Binding-site contacts:
Ligand atom C4 contacts residue ASN590 of chain 1.C at 4.3 Å.
Ligand atom C1 contacts residue ASN590 of chain 1.C at 1.4 Å.
Ligand atom C7 contacts residue ASN590 of chain 1.C at 3.4 Å.
Ligand atom O7 contacts residue ASN590 of chain 1.C at 3.6 Å.
Ligand atom C5 contacts residue ASN590 of chain 1.C at 3.8 Å.
Ligand atom C3 contacts residue ASN590 of chain 1.C at 3.8 Å.
Ligand atom C2 contacts residue ASN590 of chain 1.C at 2.5 Å.
Ligand atom O5 contacts residue ASN590 of chain 1.C at 2.5 Å (h-bond).
Ligand atom N2 contacts residue ASN590 of chain 1.C at 2.9 Å (h-bond).

A small-molecule ligand and the protein it binds are described below.
Small molecule (SMILES): CC(=O)N[C@@H]1[C@@H](O)[C@H](O)[C@@H](CO)O[C@H]1O

Sequence of chain 1.C:
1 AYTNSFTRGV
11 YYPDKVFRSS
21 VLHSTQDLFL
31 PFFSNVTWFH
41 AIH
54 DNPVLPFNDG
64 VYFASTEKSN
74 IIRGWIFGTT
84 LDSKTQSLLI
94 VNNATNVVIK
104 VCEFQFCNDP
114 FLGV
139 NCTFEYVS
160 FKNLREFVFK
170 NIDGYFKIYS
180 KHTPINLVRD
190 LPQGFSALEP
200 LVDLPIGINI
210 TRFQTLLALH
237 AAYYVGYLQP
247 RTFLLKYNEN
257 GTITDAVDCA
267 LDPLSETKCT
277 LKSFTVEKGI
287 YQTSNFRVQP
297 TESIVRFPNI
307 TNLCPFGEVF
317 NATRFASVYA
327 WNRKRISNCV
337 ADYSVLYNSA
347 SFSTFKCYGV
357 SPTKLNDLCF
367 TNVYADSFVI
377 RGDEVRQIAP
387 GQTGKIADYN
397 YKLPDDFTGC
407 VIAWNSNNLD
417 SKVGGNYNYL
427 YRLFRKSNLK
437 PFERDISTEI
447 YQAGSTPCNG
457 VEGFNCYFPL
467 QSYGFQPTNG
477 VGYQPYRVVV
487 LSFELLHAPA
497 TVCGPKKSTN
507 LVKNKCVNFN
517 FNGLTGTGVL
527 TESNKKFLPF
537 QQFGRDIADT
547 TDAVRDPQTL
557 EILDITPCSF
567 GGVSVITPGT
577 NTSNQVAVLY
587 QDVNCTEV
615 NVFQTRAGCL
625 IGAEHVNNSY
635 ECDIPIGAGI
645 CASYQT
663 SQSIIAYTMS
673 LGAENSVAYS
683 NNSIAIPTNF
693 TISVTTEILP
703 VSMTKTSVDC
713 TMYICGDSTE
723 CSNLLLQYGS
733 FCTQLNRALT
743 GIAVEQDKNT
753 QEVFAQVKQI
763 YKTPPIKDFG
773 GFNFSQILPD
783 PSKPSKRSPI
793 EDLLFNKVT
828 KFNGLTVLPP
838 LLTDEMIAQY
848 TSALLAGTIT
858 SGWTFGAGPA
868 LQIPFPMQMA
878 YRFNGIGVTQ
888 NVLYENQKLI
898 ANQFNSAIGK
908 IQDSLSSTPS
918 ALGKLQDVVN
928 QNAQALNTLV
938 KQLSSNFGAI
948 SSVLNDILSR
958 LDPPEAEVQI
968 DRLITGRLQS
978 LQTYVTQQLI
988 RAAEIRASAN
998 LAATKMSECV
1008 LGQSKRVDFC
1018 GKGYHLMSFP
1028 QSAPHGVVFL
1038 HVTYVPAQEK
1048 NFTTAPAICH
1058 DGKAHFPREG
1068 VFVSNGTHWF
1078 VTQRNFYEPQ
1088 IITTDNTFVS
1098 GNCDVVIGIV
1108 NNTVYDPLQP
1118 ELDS